A protein and the small-molecule ligand that binds it are described below.
Small molecule (SMILES): CC(=O)N[C@H]1[C@H](O[C@H]2[C@H](O)[C@@H](NC(C)=O)CO[C@@H]2CO)O[C@H](CO)[C@@H](O)[C@@H]1O

Sequence of chain 1.A:
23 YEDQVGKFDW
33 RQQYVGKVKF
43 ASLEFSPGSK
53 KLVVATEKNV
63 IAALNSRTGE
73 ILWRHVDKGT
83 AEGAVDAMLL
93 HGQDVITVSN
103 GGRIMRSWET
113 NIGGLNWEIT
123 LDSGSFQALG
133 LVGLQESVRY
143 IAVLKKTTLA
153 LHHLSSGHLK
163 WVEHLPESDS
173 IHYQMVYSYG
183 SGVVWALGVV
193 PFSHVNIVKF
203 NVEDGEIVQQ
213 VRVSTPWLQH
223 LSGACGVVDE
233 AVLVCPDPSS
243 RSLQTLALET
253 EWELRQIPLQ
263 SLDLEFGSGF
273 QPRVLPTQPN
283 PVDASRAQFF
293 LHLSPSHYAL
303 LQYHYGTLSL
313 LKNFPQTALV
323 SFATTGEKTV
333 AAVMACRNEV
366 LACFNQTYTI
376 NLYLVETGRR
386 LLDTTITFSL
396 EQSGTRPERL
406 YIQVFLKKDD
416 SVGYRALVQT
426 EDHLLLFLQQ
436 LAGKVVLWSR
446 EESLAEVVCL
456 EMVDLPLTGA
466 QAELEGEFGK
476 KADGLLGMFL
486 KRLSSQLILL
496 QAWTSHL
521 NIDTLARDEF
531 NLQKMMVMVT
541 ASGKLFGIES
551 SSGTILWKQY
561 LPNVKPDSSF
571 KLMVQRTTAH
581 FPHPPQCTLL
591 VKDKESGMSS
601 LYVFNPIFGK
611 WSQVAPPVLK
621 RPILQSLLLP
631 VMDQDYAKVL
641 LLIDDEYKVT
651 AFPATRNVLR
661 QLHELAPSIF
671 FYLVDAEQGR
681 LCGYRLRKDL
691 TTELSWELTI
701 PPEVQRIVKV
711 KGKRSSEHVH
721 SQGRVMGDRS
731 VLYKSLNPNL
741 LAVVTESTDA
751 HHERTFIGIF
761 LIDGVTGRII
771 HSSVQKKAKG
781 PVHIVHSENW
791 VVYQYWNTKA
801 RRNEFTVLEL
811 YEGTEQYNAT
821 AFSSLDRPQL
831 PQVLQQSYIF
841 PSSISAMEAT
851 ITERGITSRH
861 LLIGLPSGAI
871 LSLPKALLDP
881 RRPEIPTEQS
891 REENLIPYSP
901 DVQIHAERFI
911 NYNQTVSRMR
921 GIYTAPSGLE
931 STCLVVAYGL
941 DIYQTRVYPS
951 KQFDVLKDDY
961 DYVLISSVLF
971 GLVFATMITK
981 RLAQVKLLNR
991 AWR

Binding-site contacts:
Ligand atom C3 contacts residue ASN818 of chain 1.A at 3.8 Å.
Ligand atom C7 contacts residue ASN818 of chain 1.A at 3.5 Å.
Ligand atom C7 contacts residue ARG169 of chain 1.I at 4.0 Å.
Ligand atom O5 contacts residue ASN818 of chain 1.A at 2.3 Å (h-bond).
Ligand atom C8 contacts residue ARG169 of chain 1.I at 4.3 Å.
Ligand atom C1 contacts residue ALA821 of chain 1.A at 4.0 Å (hydrophobic).
Ligand atom C1 contacts residue ASN818 of chain 1.A at 1.4 Å.
Ligand atom N2 contacts residue ASN818 of chain 1.A at 2.9 Å (h-bond).
Ligand atom C8 contacts residue CYS168 of chain 1.I at 4.0 Å (hydrophobic).
Ligand atom C2 contacts residue ASN818 of chain 1.A at 2.5 Å.
Ligand atom O5 contacts residue ALA821 of chain 1.A at 4.0 Å.
Ligand atom O7 contacts residue ARG169 of chain 1.I at 2.8 Å (salt-bridge).
Ligand atom O6 contacts residue SER823 of chain 1.A at 4.5 Å.
Ligand atom C7 contacts residue CYS168 of chain 1.I at 4.3 Å (hydrophobic).
Ligand atom C5 contacts residue ASN818 of chain 1.A at 3.6 Å.
Ligand atom O7 contacts residue CYS168 of chain 1.I at 4.4 Å.
Ligand atom C8 contacts residue ASN818 of chain 1.A at 3.8 Å.
Ligand atom O6 contacts residue ASP826 of chain 1.A at 4.0 Å.
Ligand atom O7 contacts residue ASN818 of chain 1.A at 4.0 Å.
Ligand atom C4 contacts residue ASN818 of chain 1.A at 4.2 Å.
Ligand atom O5 contacts residue ASP826 of chain 1.A at 4.3 Å.

Sequence of chain 1.I:
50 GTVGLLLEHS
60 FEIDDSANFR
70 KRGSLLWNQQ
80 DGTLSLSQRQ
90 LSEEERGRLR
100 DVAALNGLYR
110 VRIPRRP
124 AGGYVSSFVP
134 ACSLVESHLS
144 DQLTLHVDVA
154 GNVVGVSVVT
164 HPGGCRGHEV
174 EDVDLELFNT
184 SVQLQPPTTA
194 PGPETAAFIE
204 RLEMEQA